This small molecule binds to this protein.
Small molecule (SMILES): O=C(O)CCCC[C@H]1SC[C@@H]2NC(=O)N[C@@H]21

Sequence of chain 1.A:
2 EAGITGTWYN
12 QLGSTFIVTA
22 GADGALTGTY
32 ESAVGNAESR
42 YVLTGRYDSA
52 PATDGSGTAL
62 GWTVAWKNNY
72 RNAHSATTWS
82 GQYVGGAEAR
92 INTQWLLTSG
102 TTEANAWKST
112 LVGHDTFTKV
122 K

Sequence of chain 2.B:
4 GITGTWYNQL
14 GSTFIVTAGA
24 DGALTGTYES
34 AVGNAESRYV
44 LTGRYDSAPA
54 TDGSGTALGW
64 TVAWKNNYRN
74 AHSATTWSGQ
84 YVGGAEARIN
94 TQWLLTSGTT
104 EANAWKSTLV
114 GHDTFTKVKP

Binding-site contacts:
Ligand atom O12 contacts residue ALA74 of chain 2.B at 3.7 Å.
Ligand atom N2 contacts residue SER33 of chain 2.B at 3.0 Å (h-bond).
Ligand atom O3 contacts residue TYR31 of chain 2.B at 2.7 Å (h-bond).
Ligand atom C6 contacts residue BTN1 of chain 2.G at 0.0 Å.
Ligand atom O3 contacts residue ASN11 of chain 2.B at 3.0 Å (h-bond).
Ligand atom O12 contacts residue BTN1 of chain 2.G at 0.0 Å (h-bond).
Ligand atom C2 contacts residue BTN1 of chain 2.G at 0.0 Å.
Ligand atom C8 contacts residue BTN1 of chain 2.G at 0.0 Å.
Ligand atom C7 contacts residue BTN1 of chain 2.G at 0.0 Å.
Ligand atom C10 contacts residue BTN1 of chain 2.G at 0.0 Å.
Ligand atom C8 contacts residue TRP67 of chain 2.B at 3.7 Å (hydrophobic).
Ligand atom S1 contacts residue THR78 of chain 2.B at 3.4 Å (h-bond).
Ligand atom C9 contacts residue TRP67 of chain 2.B at 3.7 Å (hydrophobic).
Ligand atom O11 contacts residue GLY36 of chain 2.B at 3.7 Å.
Ligand atom C3 contacts residue TYR31 of chain 2.B at 3.5 Å (hydrophobic).
Ligand atom O12 contacts residue SER76 of chain 2.B at 2.9 Å (h-bond).
Ligand atom C11 contacts residue BTN1 of chain 2.G at 0.0 Å.
Ligand atom C4 contacts residue BTN1 of chain 2.G at 0.0 Å.
Ligand atom N2 contacts residue BTN1 of chain 2.G at 0.0 Å (h-bond).
Ligand atom C7 contacts residue SER33 of chain 2.B at 3.5 Å.
Ligand atom N2 contacts residue VAL35 of chain 2.B at 3.6 Å.
Ligand atom S1 contacts residue BTN1 of chain 2.G at 1.4 Å (h-bond).
Ligand atom O3 contacts residue BTN1 of chain 2.G at 0.0 Å (h-bond).
Ligand atom N1 contacts residue BTN1 of chain 2.G at 0.0 Å (h-bond).
Ligand atom O11 contacts residue BTN1 of chain 2.G at 0.0 Å (h-bond).
Ligand atom S1 contacts residue LEU98 of chain 2.B at 3.5 Å.
Ligand atom O11 contacts residue ASN37 of chain 2.B at 2.9 Å (h-bond).
Ligand atom O3 contacts residue SER15 of chain 2.B at 2.7 Å (h-bond).
Ligand atom C3 contacts residue LEU13 of chain 2.B at 3.7 Å (hydrophobic).
Ligand atom C6 contacts residue TRP96 of chain 2.B at 3.4 Å (hydrophobic).
Ligand atom C10 contacts residue TRP67 of chain 2.B at 3.5 Å (hydrophobic).
Ligand atom C3 contacts residue BTN1 of chain 2.G at 0.0 Å.
Ligand atom C5 contacts residue BTN1 of chain 2.G at 0.0 Å.
Ligand atom C9 contacts residue BTN1 of chain 2.G at 0.0 Å.
Ligand atom C11 contacts residue ASN37 of chain 2.B at 3.7 Å.
Ligand atom C3 contacts residue ASP116 of chain 2.B at 3.7 Å.
Ligand atom N1 contacts residue ASP116 of chain 2.B at 2.8 Å (salt-bridge).
Ligand atom C10 contacts residue ASN37 of chain 2.B at 3.6 Å.
Ligand atom C3 contacts residue SER15 of chain 2.B at 3.7 Å.
Ligand atom C4 contacts residue VAL35 of chain 2.B at 3.7 Å (hydrophobic).